Binding-site contacts:
Ligand atom C4 contacts residue VAL31 of chain 1.B at 3.7 Å (hydrophobic).
Ligand atom N1Z contacts residue ASP27 of chain 1.B at 3.1 Å (salt-bridge).
Ligand atom N1Z contacts residue THR111 of chain 1.B at 3.3 Å (h-bond).
Ligand atom N1Z contacts residue VAL6 of chain 1.B at 3.2 Å (h-bond).
Ligand atom C1Y contacts residue LEU28 of chain 1.B at 3.8 Å (hydrophobic).
Ligand atom O1T contacts residue LEU28 of chain 1.B at 3.5 Å.
Ligand atom C1W contacts residue ILE50 of chain 1.B at 3.6 Å (hydrophobic).
Ligand atom C6 contacts residue NDP1 of chain 1.E at 3.2 Å.
Ligand atom C1X contacts residue THR46 of chain 1.B at 3.5 Å.
Ligand atom N1 contacts residue ALA7 of chain 1.B at 3.4 Å (h-bond).
Ligand atom C2 contacts residue VAL31 of chain 1.B at 3.4 Å (hydrophobic).
Ligand atom N1 contacts residue VAL31 of chain 1.B at 3.8 Å.
Ligand atom N1Z contacts residue VAL31 of chain 1.B at 3.7 Å.
Ligand atom C1U contacts residue LEU54 of chain 1.B at 3.6 Å (hydrophobic).
Ligand atom C2 contacts residue VAL6 of chain 1.B at 3.5 Å (hydrophobic).
Ligand atom C4 contacts residue ASP27 of chain 1.B at 3.4 Å.
Ligand atom C1I contacts residue PHE92 of chain 1.B at 3.6 Å (hydrophobic).
Ligand atom N3 contacts residue ALA7 of chain 1.B at 3.5 Å.
Ligand atom N1 contacts residue VAL6 of chain 1.B at 3.3 Å.
Ligand atom C6 contacts residue LEU5 of chain 1.B at 3.7 Å (hydrophobic).
Ligand atom C2 contacts residue ASP27 of chain 1.B at 3.5 Å.
Ligand atom N3 contacts residue ASP27 of chain 1.B at 2.6 Å (salt-bridge).
Ligand atom C1S contacts residue PHE92 of chain 1.B at 3.9 Å (hydrophobic).
Ligand atom C2 contacts residue ALA7 of chain 1.B at 3.4 Å (hydrophobic).
Ligand atom N1Z contacts residue ALA7 of chain 1.B at 3.5 Å (h-bond).
Ligand atom C1H contacts residue NDP1 of chain 1.E at 3.7 Å.
Ligand atom N1G contacts residue LEU5 of chain 1.B at 3.0 Å (h-bond).
Ligand atom C1Y contacts residue ASP27 of chain 1.B at 3.4 Å.
Ligand atom C5 contacts residue NDP1 of chain 1.E at 3.5 Å.
Ligand atom N3 contacts residue VAL31 of chain 1.B at 3.3 Å.
Ligand atom N1 contacts residue LEU5 of chain 1.B at 3.6 Å.
Ligand atom N1G contacts residue NDP1 of chain 1.E at 3.3 Å (h-bond).
Ligand atom C1I contacts residue NDP1 of chain 1.E at 3.8 Å.
Ligand atom C1H contacts residue PHE92 of chain 1.B at 3.7 Å (hydrophobic).
Ligand atom C1U contacts residue VAL31 of chain 1.B at 3.8 Å (hydrophobic).
Ligand atom C6 contacts residue PHE92 of chain 1.B at 3.8 Å (hydrophobic).
Ligand atom N1G contacts residue PHE92 of chain 1.B at 3.2 Å (h-bond).
Ligand atom N1Z contacts residue LEU5 of chain 1.B at 3.9 Å.
Ligand atom C1X contacts residue PHE92 of chain 1.B at 3.6 Å (hydrophobic).
Ligand atom N1 contacts residue NDP1 of chain 1.E at 3.5 Å (h-bond).

Sequence of chain 1.B:
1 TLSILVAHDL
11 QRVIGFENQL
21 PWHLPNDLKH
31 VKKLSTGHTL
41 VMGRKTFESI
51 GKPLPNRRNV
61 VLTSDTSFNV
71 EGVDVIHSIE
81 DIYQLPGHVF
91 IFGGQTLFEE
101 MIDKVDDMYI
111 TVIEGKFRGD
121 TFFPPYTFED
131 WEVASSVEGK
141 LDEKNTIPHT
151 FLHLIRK

This small molecule binds to this protein.
Small molecule (SMILES): COc1cc(C(C)(C)C#Cc2c(C)nc(N)nc2N)cc(OC)c1OC